Sequence of chain 1.B:
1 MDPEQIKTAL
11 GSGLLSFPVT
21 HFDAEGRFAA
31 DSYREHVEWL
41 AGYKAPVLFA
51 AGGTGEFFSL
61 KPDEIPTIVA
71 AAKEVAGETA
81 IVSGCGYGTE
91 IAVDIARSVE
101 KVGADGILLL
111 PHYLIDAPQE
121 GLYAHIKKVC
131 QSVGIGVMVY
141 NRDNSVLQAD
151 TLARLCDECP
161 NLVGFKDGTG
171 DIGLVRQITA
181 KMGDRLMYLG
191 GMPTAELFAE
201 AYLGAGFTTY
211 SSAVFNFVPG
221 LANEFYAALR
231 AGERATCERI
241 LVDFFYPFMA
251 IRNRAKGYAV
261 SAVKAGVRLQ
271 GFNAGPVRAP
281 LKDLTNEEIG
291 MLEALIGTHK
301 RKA

Binding-site contacts:
Ligand atom C6 contacts residue PHE17 of chain 1.B at 3.4 Å (hydrophobic).
Ligand atom C3 contacts residue LYS166 of chain 1.B at 3.6 Å.
Ligand atom C4 contacts residue THR54 of chain 1.B at 4.2 Å.
Ligand atom O1 contacts residue ALA213 of chain 1.B at 4.1 Å.
Ligand atom O2 contacts residue VAL260 of chain 1.B at 4.3 Å.
Ligand atom C6 contacts residue THR54 of chain 1.B at 4.0 Å.
Ligand atom O4 contacts residue GLY52 of chain 1.B at 4.0 Å.
Ligand atom C5 contacts residue SER211 of chain 1.B at 4.3 Å.
Ligand atom O3 contacts residue PHE17 of chain 1.B at 3.4 Å.
Ligand atom O2 contacts residue THR54 of chain 1.B at 3.4 Å (h-bond).
Ligand atom C5 contacts residue PHE17 of chain 1.B at 3.7 Å (hydrophobic).
Ligand atom O4 contacts residue LEU108 of chain 1.B at 3.8 Å.
Ligand atom C2 contacts residue THR54 of chain 1.B at 3.4 Å.
Ligand atom O2 contacts residue GLY53 of chain 1.B at 4.0 Å.
Ligand atom C4 contacts residue SER211 of chain 1.B at 3.4 Å.
Ligand atom C3 contacts residue TYR140 of chain 1.B at 3.9 Å (hydrophobic).
Ligand atom C3 contacts residue SER211 of chain 1.B at 4.3 Å.
Ligand atom O4 contacts residue TYR140 of chain 1.B at 3.6 Å.
Ligand atom C6 contacts residue GLY53 of chain 1.B at 3.5 Å.
Ligand atom C5 contacts residue GLY191 of chain 1.B at 4.3 Å.
Ligand atom O3 contacts residue GLY52 of chain 1.B at 4.0 Å.
Ligand atom C4 contacts residue GLY191 of chain 1.B at 3.9 Å.
Ligand atom O4 contacts residue GLY53 of chain 1.B at 3.0 Å (h-bond).
Ligand atom C4 contacts residue TYR140 of chain 1.B at 4.1 Å (hydrophobic).
Ligand atom O1 contacts residue ALA259 of chain 1.B at 3.4 Å (h-bond).
Ligand atom C6 contacts residue LYS166 of chain 1.B at 2.3 Å.
Ligand atom O1 contacts residue VAL260 of chain 1.B at 4.1 Å.
Ligand atom C4 contacts residue LYS166 of chain 1.B at 2.6 Å.
Ligand atom C1 contacts residue THR54 of chain 1.B at 2.9 Å.
Ligand atom O4 contacts residue LYS166 of chain 1.B at 2.6 Å (salt-bridge).
Ligand atom O3 contacts residue LYS166 of chain 1.B at 3.5 Å (salt-bridge).
Ligand atom C3 contacts residue GLY191 of chain 1.B at 3.6 Å.
Ligand atom O1 contacts residue THR54 of chain 1.B at 2.8 Å (h-bond).
Ligand atom C3 contacts residue THR54 of chain 1.B at 4.2 Å.
Ligand atom C5 contacts residue TYR140 of chain 1.B at 3.1 Å (hydrophobic).
Ligand atom O3 contacts residue GLY53 of chain 1.B at 3.0 Å (h-bond).
Ligand atom O3 contacts residue THR54 of chain 1.B at 2.8 Å (h-bond).
Ligand atom C5 contacts residue LYS166 of chain 1.B at 1.3 Å.
Ligand atom C6 contacts residue TYR140 of chain 1.B at 3.6 Å (hydrophobic).
Ligand atom O4 contacts residue PHE17 of chain 1.B at 3.5 Å.

The protein below binds the small molecule below.
Small molecule (SMILES): O=C(O)CCCC(=O)C(=O)O